A small-molecule ligand and the protein it binds are described below.
Small molecule (SMILES): CC(=O)N[C@H]1[C@H](O[C@H]2[C@H](O)[C@@H](NC(C)=O)CO[C@@H]2CO)O[C@H](CO)[C@@H](O)[C@@H]1O

Sequence of chain 1.C:
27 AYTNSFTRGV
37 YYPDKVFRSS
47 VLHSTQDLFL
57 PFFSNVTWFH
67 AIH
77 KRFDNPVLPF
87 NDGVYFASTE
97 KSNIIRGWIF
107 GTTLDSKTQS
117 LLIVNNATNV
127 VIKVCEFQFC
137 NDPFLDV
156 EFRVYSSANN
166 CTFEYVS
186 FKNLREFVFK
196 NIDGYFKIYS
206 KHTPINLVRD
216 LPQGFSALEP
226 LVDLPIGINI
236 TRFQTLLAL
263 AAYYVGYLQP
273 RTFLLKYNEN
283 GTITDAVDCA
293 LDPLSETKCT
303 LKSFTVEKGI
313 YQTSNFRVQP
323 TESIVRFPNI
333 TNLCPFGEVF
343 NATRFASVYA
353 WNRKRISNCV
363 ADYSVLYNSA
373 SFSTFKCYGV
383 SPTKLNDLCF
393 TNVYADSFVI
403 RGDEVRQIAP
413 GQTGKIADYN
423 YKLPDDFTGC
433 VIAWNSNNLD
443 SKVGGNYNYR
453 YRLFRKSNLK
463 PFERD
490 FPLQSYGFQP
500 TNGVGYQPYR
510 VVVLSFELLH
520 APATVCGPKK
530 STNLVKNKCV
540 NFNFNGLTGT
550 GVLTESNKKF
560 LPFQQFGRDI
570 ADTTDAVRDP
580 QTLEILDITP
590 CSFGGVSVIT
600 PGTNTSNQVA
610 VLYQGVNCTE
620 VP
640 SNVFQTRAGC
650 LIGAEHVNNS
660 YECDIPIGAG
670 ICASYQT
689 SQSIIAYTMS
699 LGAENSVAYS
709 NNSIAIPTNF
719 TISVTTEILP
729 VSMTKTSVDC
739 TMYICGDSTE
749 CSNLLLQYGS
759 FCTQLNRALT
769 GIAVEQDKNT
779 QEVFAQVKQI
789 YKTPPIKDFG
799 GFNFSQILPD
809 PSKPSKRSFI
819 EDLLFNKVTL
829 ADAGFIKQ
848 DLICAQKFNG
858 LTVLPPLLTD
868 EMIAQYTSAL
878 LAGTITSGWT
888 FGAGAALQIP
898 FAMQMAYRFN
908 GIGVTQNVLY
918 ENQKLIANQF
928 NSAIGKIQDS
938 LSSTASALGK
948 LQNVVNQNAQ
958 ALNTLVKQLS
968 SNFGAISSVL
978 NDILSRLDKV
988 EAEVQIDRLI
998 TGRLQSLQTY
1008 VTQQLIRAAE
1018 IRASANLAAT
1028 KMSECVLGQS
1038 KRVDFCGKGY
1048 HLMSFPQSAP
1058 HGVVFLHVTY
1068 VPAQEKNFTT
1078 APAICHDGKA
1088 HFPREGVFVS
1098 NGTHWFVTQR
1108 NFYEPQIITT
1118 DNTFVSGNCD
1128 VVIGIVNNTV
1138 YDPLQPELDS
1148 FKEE

Binding-site contacts:
Ligand atom C2 contacts residue GLN1071 of chain 1.C at 4.4 Å.
Ligand atom N2 contacts residue ASN717 of chain 1.C at 2.9 Å (h-bond).
Ligand atom C1 contacts residue GLN1071 of chain 1.C at 3.8 Å.
Ligand atom O5 contacts residue GLN1071 of chain 1.C at 3.6 Å.
Ligand atom C2 contacts residue ASN717 of chain 1.C at 2.4 Å.
Ligand atom O4 contacts residue LEU922 of chain 1.C at 3.9 Å.
Ligand atom C4 contacts residue ASN717 of chain 1.C at 4.2 Å.
Ligand atom O7 contacts residue GLN1071 of chain 1.C at 4.2 Å.
Ligand atom O7 contacts residue ASN717 of chain 1.C at 3.9 Å.
Ligand atom C1 contacts residue ASN717 of chain 1.C at 1.4 Å.
Ligand atom C7 contacts residue ASN717 of chain 1.C at 3.6 Å.
Ligand atom C4 contacts residue LEU922 of chain 1.C at 4.2 Å (hydrophobic).
Ligand atom C3 contacts residue LEU922 of chain 1.C at 3.9 Å (hydrophobic).
Ligand atom O5 contacts residue ASN717 of chain 1.C at 2.4 Å (h-bond).
Ligand atom O7 contacts residue LEU922 of chain 1.C at 3.7 Å.
Ligand atom C5 contacts residue ASN717 of chain 1.C at 3.7 Å.
Ligand atom C3 contacts residue ASN717 of chain 1.C at 3.8 Å.
Ligand atom C5 contacts residue LEU922 of chain 1.C at 4.3 Å (hydrophobic).